Sequence of chain 1.I:
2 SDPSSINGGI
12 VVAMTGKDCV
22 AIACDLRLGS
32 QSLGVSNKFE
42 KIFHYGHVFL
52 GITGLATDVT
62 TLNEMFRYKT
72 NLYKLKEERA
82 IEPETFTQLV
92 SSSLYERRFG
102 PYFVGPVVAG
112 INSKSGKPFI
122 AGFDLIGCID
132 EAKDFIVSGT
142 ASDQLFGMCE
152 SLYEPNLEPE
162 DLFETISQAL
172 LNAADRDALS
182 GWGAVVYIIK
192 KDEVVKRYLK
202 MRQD

Sequence of chain 1.H:
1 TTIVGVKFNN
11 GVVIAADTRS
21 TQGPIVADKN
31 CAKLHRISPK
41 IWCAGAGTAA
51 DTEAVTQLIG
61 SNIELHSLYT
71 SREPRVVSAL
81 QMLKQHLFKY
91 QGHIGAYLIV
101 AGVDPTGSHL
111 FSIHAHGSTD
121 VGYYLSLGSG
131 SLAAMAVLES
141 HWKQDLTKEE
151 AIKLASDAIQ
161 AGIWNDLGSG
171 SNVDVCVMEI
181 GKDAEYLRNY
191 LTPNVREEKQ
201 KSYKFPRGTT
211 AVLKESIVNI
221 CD

Binding-site contacts:
Ligand atom C39 contacts residue GLY47 of chain 1.H at 3.8 Å.
Ligand atom C38 contacts residue GLY47 of chain 1.H at 3.7 Å.
Ligand atom N41 contacts residue THR1 of chain 1.H at 3.7 Å.
Ligand atom C43 contacts residue THR1 of chain 1.H at 2.6 Å.
Ligand atom C45 contacts residue GLY45 of chain 1.H at 3.7 Å.
Ligand atom O60 contacts residue THR1 of chain 1.H at 2.9 Å (h-bond).
Ligand atom O29 contacts residue ALA49 of chain 1.H at 3.1 Å (h-bond).
Ligand atom C37 contacts residue THR48 of chain 1.H at 3.8 Å.
Ligand atom O48 contacts residue GLY47 of chain 1.H at 3.4 Å (h-bond).
Ligand atom C24 contacts residue ALA49 of chain 1.H at 3.6 Å (hydrophobic).
Ligand atom C58 contacts residue LYS33 of chain 1.H at 3.4 Å.
Ligand atom C44 contacts residue THR1 of chain 1.H at 3.5 Å.
Ligand atom C27 contacts residue SER20 of chain 1.H at 3.7 Å.
Ligand atom C51 contacts residue GLY168 of chain 1.H at 3.7 Å.
Ligand atom C23 contacts residue THR21 of chain 1.H at 3.7 Å.
Ligand atom O48 contacts residue THR1 of chain 1.H at 2.4 Å (h-bond).
Ligand atom C59 contacts residue THR1 of chain 1.H at 2.5 Å.
Ligand atom N41 contacts residue GLY47 of chain 1.H at 3.1 Å (h-bond).
Ligand atom C3 contacts residue LEU126 of chain 1.I at 3.7 Å (hydrophobic).
Ligand atom C51 contacts residue THR1 of chain 1.H at 1.5 Å.
Ligand atom O9 contacts residue ASP125 of chain 1.I at 3.7 Å.
Ligand atom C43 contacts residue GLY47 of chain 1.H at 3.5 Å.
Ligand atom C45 contacts residue ALA49 of chain 1.H at 3.8 Å (hydrophobic).
Ligand atom O40 contacts residue SER20 of chain 1.H at 3.5 Å (h-bond).
Ligand atom C58 contacts residue THR1 of chain 1.H at 2.5 Å.
Ligand atom C27 contacts residue ALA27 of chain 1.H at 3.5 Å (hydrophobic).
Ligand atom O60 contacts residue SER129 of chain 1.H at 3.7 Å.
Ligand atom C31 contacts residue GLY47 of chain 1.H at 3.6 Å.
Ligand atom C42 contacts residue THR1 of chain 1.H at 2.4 Å.
Ligand atom C58 contacts residue GLY168 of chain 1.H at 3.0 Å.
Ligand atom C58 contacts residue ARG19 of chain 1.H at 3.2 Å.
Ligand atom C15 contacts residue THR48 of chain 1.H at 3.6 Å.
Ligand atom N22 contacts residue ASP125 of chain 1.I at 3.4 Å (salt-bridge).
Ligand atom C11 contacts residue ASP125 of chain 1.I at 3.9 Å.
Ligand atom C27 contacts residue THR21 of chain 1.H at 3.6 Å.
Ligand atom N30 contacts residue THR21 of chain 1.H at 3.1 Å (h-bond).
Ligand atom C47 contacts residue THR1 of chain 1.H at 1.4 Å.
Ligand atom C26 contacts residue CYS129 of chain 1.I at 3.6 Å (hydrophobic).
Ligand atom C46 contacts residue SER20 of chain 1.H at 3.5 Å.
Ligand atom O40 contacts residue THR21 of chain 1.H at 3.2 Å (h-bond).

The protein below binds the small molecule below.
Small molecule (SMILES): CC(C)C[C@H](NC(=O)[C@H](CCc1ccccc1)NC(=O)CN1CCOCC1)C(=O)N[C@@H](Cc1ccccc1)C(=O)N[C@@H](CC(C)C)[C@@H](O)[C@H](C)CO